Sequence of chain 29.C:
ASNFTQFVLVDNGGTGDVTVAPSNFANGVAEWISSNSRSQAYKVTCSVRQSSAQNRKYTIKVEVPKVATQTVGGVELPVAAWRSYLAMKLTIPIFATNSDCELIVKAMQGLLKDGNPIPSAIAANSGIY

Binding-site contacts:
Ligand atom N1 contacts residue SER47 of chain 29.C at 2.7 Å (h-bond).
Ligand atom N6 contacts residue THR45 of chain 29.C at 2.8 Å (h-bond).
Ligand atom OP2 contacts residue LYS89 of chain 15.C at 3.5 Å (salt-bridge).
Ligand atom OP2 contacts residue LYS57 of chain 15.C at 3.0 Å (salt-bridge).
Ligand atom P contacts residue SER51 of chain 15.C at 3.2 Å.
Ligand atom C2 contacts residue SER47 of chain 29.C at 3.2 Å.
Ligand atom N1 contacts residue THR59 of chain 29.C at 3.4 Å.
Ligand atom N7 contacts residue TYR85 of chain 29.C at 3.8 Å.
Ligand atom OP2 contacts residue LYS57 of chain 15.C at 3.5 Å (salt-bridge).
Ligand atom P contacts residue LYS57 of chain 15.C at 3.1 Å.
Ligand atom OP1 contacts residue LYS57 of chain 15.C at 2.9 Å.
Ligand atom C6 contacts residue THR59 of chain 29.C at 3.5 Å.
Ligand atom O3' contacts residue SER51 of chain 15.C at 3.3 Å (h-bond).
Ligand atom C5' contacts residue ARG49 of chain 15.C at 2.6 Å.
Ligand atom O3' contacts residue ARG49 of chain 15.C at 3.6 Å (salt-bridge).
Ligand atom OP1 contacts residue ASN55 of chain 15.C at 3.2 Å.
Ligand atom OP2 contacts residue SER51 of chain 15.C at 3.3 Å (h-bond).
Ligand atom OP2 contacts residue THR91 of chain 15.C at 3.7 Å.
Ligand atom N7 contacts residue LYS61 of chain 29.C at 3.4 Å.
Ligand atom N6 contacts residue THR59 of chain 29.C at 2.7 Å (h-bond).
Ligand atom O5' contacts residue LYS89 of chain 15.C at 3.2 Å (salt-bridge).
Ligand atom C8 contacts residue LYS61 of chain 29.C at 3.6 Å.
Ligand atom OP1 contacts residue LYS89 of chain 15.C at 3.5 Å (salt-bridge).
Ligand atom P contacts residue ARG49 of chain 15.C at 3.7 Å.
Ligand atom C6 contacts residue THR45 of chain 29.C at 3.4 Å.
Ligand atom N7 contacts residue THR45 of chain 29.C at 2.7 Å (h-bond).
Ligand atom O4' contacts residue LYS61 of chain 29.C at 3.7 Å.
Ligand atom C5 contacts residue THR45 of chain 29.C at 3.4 Å.
Ligand atom OP2 contacts residue TYR85 of chain 29.C at 2.6 Å (h-bond).
Ligand atom C5' contacts residue LYS57 of chain 15.C at 3.8 Å.
Ligand atom OP1 contacts residue SER51 of chain 15.C at 2.7 Å (h-bond).
Ligand atom O5' contacts residue ARG49 of chain 15.C at 3.6 Å (salt-bridge).
Ligand atom N9 contacts residue LYS61 of chain 29.C at 3.8 Å.
Ligand atom C4' contacts residue ARG49 of chain 15.C at 3.6 Å.
Ligand atom OP1 contacts residue ARG49 of chain 15.C at 2.6 Å (salt-bridge).
Ligand atom OP1 contacts residue ASN55 of chain 15.C at 3.0 Å (h-bond).
Ligand atom O5' contacts residue LYS57 of chain 15.C at 2.8 Å (salt-bridge).
Ligand atom N6 contacts residue CYS46 of chain 29.C at 3.6 Å (h-bond).
Ligand atom OP1 contacts residue SER52 of chain 15.C at 3.1 Å.
Ligand atom OP2 contacts residue LYS43 of chain 29.C at 2.7 Å (salt-bridge).

Sequence of chain 15.C:
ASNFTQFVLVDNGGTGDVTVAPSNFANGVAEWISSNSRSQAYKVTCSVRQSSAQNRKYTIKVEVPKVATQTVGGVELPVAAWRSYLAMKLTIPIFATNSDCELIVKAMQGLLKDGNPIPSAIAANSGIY

A small-molecule ligand and the protein it binds are described below.
Small molecule (SMILES): Nc1ccn([C@@H]2O[C@H](CO[P](=O)(O)O[C@H]3[C@@H](O)[C@H](n4cnc5c(N)ncnc54)O[C@@H]3CO[P](=O)(O)O[C@H]3[C@@H](O)[C@H](n4cnc5c(=O)nc(N)[nH]c54)O[C@@H]3CO[P](=O)(O)O[C@H]3[C@@H](O)[C@H](n4cnc5c(N)ncnc54)O[C@@H]3CO[P](=O)(O)O[C@H]3[C@@H](O)[C@H](n4cnc5c(N)ncnc54)O[C@@H]3CO[P](=O)(O)O[C@H]3[C@@H](O)[C@H](n4ccc(=O)[nH]c4=O)O[C@@H]3CO[P](=O)(O)O[C@H]3[C@@H](O)[C@H](n4ccc(N)nc4=O)O[C@@H]3CO[P](=O)(O)O[C@H]3[C@@H](O)[C@H](n4ccc(=O)[nH]c4=O)O[C@@H]3CO[P](=O)(O)O[C@H]3[C@@H](O)[C@H](n4cnc5c(=O)nc(N)[nH]c54)O[C@@H]3CO)[C@@H](O)[C@H]2O)c(=O)n1